Sequence of chain 1.A:
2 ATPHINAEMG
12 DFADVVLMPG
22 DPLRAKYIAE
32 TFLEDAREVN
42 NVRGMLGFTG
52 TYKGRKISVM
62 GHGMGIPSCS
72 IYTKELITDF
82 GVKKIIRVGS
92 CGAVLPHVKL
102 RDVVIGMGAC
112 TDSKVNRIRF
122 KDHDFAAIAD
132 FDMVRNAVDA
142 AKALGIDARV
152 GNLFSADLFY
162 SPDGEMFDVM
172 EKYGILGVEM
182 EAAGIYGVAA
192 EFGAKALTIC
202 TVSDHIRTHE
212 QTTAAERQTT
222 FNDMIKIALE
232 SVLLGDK

A small-molecule ligand and the protein it binds are described below.
Small molecule (SMILES): O=c1[nH]cnc2c1ncn2[C@@H]1O[C@H](CO)[C@@H](O)[C@H]1O

Binding-site contacts:
Ligand atom O6 contacts residue ASP205 of chain 1.A at 3.3 Å (salt-bridge).
Ligand atom O6 contacts residue GLY93 of chain 1.A at 3.6 Å.
Ligand atom C8 contacts residue SER91 of chain 1.A at 3.2 Å.
Ligand atom C3' contacts residue PO41 of chain 1.D at 3.7 Å.
Ligand atom N9 contacts residue SER91 of chain 1.A at 3.4 Å (h-bond).
Ligand atom N7 contacts residue SER204 of chain 1.A at 3.8 Å.
Ligand atom N3 contacts residue VAL179 of chain 1.A at 3.5 Å (h-bond).
Ligand atom O3' contacts residue GLU182 of chain 1.A at 2.7 Å (salt-bridge).
Ligand atom O5' contacts residue HIS5 of chain 2.A at 2.8 Å (h-bond).
Ligand atom N7 contacts residue ASP205 of chain 1.A at 3.5 Å (salt-bridge).
Ligand atom N7 contacts residue CYS92 of chain 1.A at 3.6 Å.
Ligand atom N3 contacts residue GLU180 of chain 1.A at 3.5 Å.
Ligand atom O2' contacts residue GLU182 of chain 1.A at 2.5 Å (salt-bridge).
Ligand atom C4' contacts residue PO41 of chain 1.D at 3.4 Å.
Ligand atom O2' contacts residue ARG88 of chain 1.A at 2.9 Å (salt-bridge).
Ligand atom C2 contacts residue VAL179 of chain 1.A at 3.5 Å (hydrophobic).
Ligand atom O3' contacts residue PO41 of chain 1.D at 2.8 Å (h-bond).
Ligand atom N3 contacts residue MET181 of chain 1.A at 3.7 Å.
Ligand atom C8 contacts residue CYS92 of chain 1.A at 3.7 Å (hydrophobic).
Ligand atom C2' contacts residue GLU182 of chain 1.A at 3.7 Å.
Ligand atom C1' contacts residue SER91 of chain 1.A at 3.4 Å.
Ligand atom O2' contacts residue PO41 of chain 1.D at 3.3 Å (h-bond).
Ligand atom C6 contacts residue VAL179 of chain 1.A at 3.5 Å (hydrophobic).
Ligand atom O4' contacts residue PO41 of chain 1.D at 3.0 Å (h-bond).
Ligand atom C5' contacts residue HIS5 of chain 2.A at 3.7 Å.
Ligand atom C4 contacts residue VAL179 of chain 1.A at 3.5 Å (hydrophobic).
Ligand atom N7 contacts residue GLY93 of chain 1.A at 3.8 Å.
Ligand atom C2' contacts residue MET181 of chain 1.A at 3.6 Å (hydrophobic).
Ligand atom N1 contacts residue VAL179 of chain 1.A at 3.5 Å (h-bond).
Ligand atom O2' contacts residue GLU180 of chain 1.A at 3.4 Å.
Ligand atom C1' contacts residue PO41 of chain 1.D at 3.3 Å.
Ligand atom C3' contacts residue GLU182 of chain 1.A at 3.4 Å.
Ligand atom C2' contacts residue PO41 of chain 1.D at 3.7 Å.
Ligand atom C4' contacts residue ARG44 of chain 2.A at 3.7 Å.
Ligand atom O2' contacts residue MET181 of chain 1.A at 3.1 Å (h-bond).
Ligand atom C5' contacts residue PHE160 of chain 1.A at 3.8 Å (hydrophobic).
Ligand atom C5' contacts residue MET65 of chain 1.A at 3.8 Å (hydrophobic).
Ligand atom O4' contacts residue ARG44 of chain 2.A at 3.8 Å.
Ligand atom O5' contacts residue PHE160 of chain 1.A at 3.5 Å.
Ligand atom C5 contacts residue VAL179 of chain 1.A at 3.5 Å (hydrophobic).

Sequence of chain 2.A:
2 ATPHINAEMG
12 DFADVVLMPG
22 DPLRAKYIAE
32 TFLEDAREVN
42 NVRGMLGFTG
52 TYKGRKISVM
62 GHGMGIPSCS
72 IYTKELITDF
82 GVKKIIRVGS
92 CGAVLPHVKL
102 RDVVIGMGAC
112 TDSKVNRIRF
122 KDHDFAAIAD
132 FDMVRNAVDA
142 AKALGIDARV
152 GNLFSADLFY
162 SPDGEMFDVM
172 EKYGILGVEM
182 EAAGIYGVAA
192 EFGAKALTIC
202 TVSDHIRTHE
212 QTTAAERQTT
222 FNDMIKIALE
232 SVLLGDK